Sequence of chain 1.C:
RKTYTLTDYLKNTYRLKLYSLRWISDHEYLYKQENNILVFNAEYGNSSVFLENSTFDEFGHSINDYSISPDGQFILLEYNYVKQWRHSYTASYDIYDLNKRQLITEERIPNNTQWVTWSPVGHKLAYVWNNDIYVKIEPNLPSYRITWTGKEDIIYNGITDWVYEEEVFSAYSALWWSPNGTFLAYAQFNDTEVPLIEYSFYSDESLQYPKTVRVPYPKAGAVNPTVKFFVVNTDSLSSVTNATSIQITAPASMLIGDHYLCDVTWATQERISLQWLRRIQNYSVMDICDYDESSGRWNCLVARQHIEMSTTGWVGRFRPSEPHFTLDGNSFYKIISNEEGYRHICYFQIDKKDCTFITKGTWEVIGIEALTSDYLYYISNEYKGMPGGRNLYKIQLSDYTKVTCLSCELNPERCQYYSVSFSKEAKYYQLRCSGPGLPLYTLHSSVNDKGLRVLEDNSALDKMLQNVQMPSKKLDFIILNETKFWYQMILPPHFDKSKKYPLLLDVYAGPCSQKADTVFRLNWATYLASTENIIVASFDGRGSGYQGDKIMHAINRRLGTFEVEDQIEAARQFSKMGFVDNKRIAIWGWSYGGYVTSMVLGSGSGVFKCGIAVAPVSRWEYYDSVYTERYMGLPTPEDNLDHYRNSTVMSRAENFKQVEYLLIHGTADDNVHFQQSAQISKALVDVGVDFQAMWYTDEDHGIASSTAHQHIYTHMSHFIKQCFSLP

Binding-site contacts:
Ligand atom C7 contacts residue GLN194 of chain 1.C at 4.4 Å.
Ligand atom O7 contacts residue LYS234 of chain 1.C at 3.8 Å.
Ligand atom N2 contacts residue ASN196 of chain 1.C at 3.0 Å (h-bond).
Ligand atom O7 contacts residue GLU199 of chain 1.C at 4.1 Å.
Ligand atom C5 contacts residue THR198 of chain 1.C at 3.5 Å.
Ligand atom C8 contacts residue GLN194 of chain 1.C at 4.0 Å.
Ligand atom O5 contacts residue THR198 of chain 1.C at 3.4 Å (h-bond).
Ligand atom C1 contacts residue THR198 of chain 1.C at 3.3 Å.
Ligand atom C8 contacts residue THR155 of chain 1.C at 4.3 Å.
Ligand atom C2 contacts residue ASN196 of chain 1.C at 2.5 Å.
Ligand atom C8 contacts residue THR198 of chain 1.C at 4.2 Å.
Ligand atom O6 contacts residue GLU199 of chain 1.C at 2.9 Å (salt-bridge).
Ligand atom O7 contacts residue GLN194 of chain 1.C at 4.1 Å.
Ligand atom C5 contacts residue ASN196 of chain 1.C at 3.6 Å.
Ligand atom C3 contacts residue ASN196 of chain 1.C at 3.8 Å.
Ligand atom C6 contacts residue GLU199 of chain 1.C at 3.6 Å.
Ligand atom C7 contacts residue ILE161 of chain 1.C at 4.4 Å (hydrophobic).
Ligand atom O6 contacts residue THR198 of chain 1.C at 4.1 Å.
Ligand atom O7 contacts residue ASN196 of chain 1.C at 3.3 Å (h-bond).
Ligand atom N2 contacts residue ILE161 of chain 1.C at 4.1 Å.
Ligand atom C8 contacts residue ILE161 of chain 1.C at 4.0 Å (hydrophobic).
Ligand atom C4 contacts residue ASN196 of chain 1.C at 4.2 Å.
Ligand atom C7 contacts residue THR198 of chain 1.C at 4.3 Å.
Ligand atom C6 contacts residue THR198 of chain 1.C at 4.1 Å.
Ligand atom C1 contacts residue ASN196 of chain 1.C at 1.5 Å.
Ligand atom C7 contacts residue ASN196 of chain 1.C at 3.4 Å.
Ligand atom O7 contacts residue THR198 of chain 1.C at 4.0 Å.
Ligand atom O5 contacts residue ASN196 of chain 1.C at 2.3 Å (h-bond).

The protein below binds the small molecule below.
Small molecule (SMILES): CC(=O)N[C@H]1[C@H](O[C@H]2[C@H](O)[C@@H](NC(C)=O)CO[C@@H]2CO)O[C@H](CO)[C@@H](O[C@H]2O[C@@H]3CO[C@]4(O[C@H]3[C@H](O)[C@@H]2O)O[C@H](CO)[C@@H](O)[C@H](O)[C@@H]4O)[C@@H]1O